Sequence of chain 1.A:
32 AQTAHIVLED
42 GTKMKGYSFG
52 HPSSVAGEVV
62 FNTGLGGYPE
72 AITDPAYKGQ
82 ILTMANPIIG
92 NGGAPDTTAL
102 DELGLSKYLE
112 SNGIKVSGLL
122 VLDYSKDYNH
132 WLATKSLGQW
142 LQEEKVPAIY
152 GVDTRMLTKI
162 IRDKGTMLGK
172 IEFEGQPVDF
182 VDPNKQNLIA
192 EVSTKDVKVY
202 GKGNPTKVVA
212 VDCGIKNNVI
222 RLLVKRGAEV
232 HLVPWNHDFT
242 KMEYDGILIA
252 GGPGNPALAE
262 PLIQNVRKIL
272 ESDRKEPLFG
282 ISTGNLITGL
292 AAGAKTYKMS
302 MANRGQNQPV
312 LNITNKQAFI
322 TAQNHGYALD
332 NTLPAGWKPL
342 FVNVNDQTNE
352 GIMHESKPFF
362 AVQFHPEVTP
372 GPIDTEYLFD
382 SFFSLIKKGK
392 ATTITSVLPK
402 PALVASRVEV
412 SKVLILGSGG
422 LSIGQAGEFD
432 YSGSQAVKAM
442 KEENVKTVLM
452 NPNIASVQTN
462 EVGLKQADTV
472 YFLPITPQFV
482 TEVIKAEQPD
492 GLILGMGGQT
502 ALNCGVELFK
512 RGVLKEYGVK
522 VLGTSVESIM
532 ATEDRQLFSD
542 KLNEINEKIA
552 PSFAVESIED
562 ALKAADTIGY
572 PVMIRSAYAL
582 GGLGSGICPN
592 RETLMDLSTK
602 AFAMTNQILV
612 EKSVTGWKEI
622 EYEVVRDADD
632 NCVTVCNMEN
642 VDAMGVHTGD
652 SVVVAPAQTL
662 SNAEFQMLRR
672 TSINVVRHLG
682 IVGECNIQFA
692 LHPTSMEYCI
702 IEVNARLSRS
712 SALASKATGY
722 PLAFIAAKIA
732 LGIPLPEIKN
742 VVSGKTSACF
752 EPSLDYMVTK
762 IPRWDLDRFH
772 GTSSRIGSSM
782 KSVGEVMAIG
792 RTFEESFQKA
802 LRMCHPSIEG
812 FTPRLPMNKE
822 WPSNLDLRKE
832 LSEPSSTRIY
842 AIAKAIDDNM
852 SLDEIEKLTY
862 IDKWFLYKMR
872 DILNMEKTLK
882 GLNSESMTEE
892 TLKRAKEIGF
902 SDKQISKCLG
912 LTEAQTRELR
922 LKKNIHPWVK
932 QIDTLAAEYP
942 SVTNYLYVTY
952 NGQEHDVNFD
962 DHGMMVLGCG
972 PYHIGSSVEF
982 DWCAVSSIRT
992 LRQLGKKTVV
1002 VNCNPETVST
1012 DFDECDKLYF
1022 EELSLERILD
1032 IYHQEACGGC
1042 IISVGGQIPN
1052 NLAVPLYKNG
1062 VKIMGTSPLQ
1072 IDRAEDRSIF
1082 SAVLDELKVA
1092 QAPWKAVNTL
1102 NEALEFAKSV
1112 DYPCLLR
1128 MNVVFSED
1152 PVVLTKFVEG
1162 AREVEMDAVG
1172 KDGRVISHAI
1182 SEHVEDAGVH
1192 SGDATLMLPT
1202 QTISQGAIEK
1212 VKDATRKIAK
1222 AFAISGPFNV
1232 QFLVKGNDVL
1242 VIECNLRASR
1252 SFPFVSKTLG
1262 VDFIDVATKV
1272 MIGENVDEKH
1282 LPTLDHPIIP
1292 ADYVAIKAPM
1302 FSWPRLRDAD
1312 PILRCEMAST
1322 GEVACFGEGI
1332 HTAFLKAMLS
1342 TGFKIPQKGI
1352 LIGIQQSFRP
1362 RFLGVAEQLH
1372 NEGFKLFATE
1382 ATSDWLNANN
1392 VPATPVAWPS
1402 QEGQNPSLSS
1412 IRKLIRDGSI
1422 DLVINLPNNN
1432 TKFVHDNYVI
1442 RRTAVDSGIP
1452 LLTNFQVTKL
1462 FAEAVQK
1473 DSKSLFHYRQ

Binding-site contacts:
Ligand atom C7 contacts residue GLN1356 of chain 1.A at 3.5 Å.
Ligand atom CD contacts residue TRP1399 of chain 1.A at 3.7 Å (hydrophobic).
Ligand atom OXT contacts residue LYS1433 of chain 1.A at 3.2 Å (salt-bridge).
Ligand atom CD contacts residue THR1383 of chain 1.A at 3.6 Å.
Ligand atom CB contacts residue TRP1399 of chain 1.A at 3.8 Å (hydrophobic).
Ligand atom C8 contacts residue PRO1428 of chain 1.A at 3.8 Å (hydrophobic).
Ligand atom O7 contacts residue ASN1438 of chain 1.A at 4.0 Å.
Ligand atom N2 contacts residue ILE1355 of chain 1.A at 3.6 Å (h-bond).
Ligand atom CG contacts residue ILE1355 of chain 1.A at 3.6 Å (hydrophobic).
Ligand atom O7 contacts residue PRO1428 of chain 1.A at 4.0 Å.
Ligand atom OE2 contacts residue THR1380 of chain 1.A at 2.4 Å (h-bond).
Ligand atom N2 contacts residue GLN1356 of chain 1.A at 3.8 Å.
Ligand atom C8 contacts residue ASN1438 of chain 1.A at 3.4 Å.
Ligand atom O contacts residue PHE1434 of chain 1.A at 3.0 Å (h-bond).
Ligand atom O contacts residue THR1432 of chain 1.A at 3.5 Å.
Ligand atom C8 contacts residue GLN1356 of chain 1.A at 3.8 Å.
Ligand atom CD contacts residue THR1380 of chain 1.A at 3.5 Å.
Ligand atom O contacts residue LYS1433 of chain 1.A at 3.1 Å (salt-bridge).
Ligand atom C8 contacts residue LEU1427 of chain 1.A at 3.5 Å (hydrophobic).
Ligand atom O7 contacts residue THR1432 of chain 1.A at 2.7 Å (h-bond).
Ligand atom C7 contacts residue THR1432 of chain 1.A at 3.7 Å.
Ligand atom O contacts residue ASN1438 of chain 1.A at 3.4 Å (h-bond).
Ligand atom C contacts residue PHE1434 of chain 1.A at 4.1 Å (hydrophobic).
Ligand atom CD contacts residue ALA1382 of chain 1.A at 3.5 Å (hydrophobic).
Ligand atom CA contacts residue ILE1355 of chain 1.A at 3.7 Å (hydrophobic).
Ligand atom OE1 contacts residue ALA1382 of chain 1.A at 3.0 Å.
Ligand atom OE2 contacts residue THR1383 of chain 1.A at 2.7 Å (h-bond).
Ligand atom O7 contacts residue GLN1356 of chain 1.A at 3.3 Å.
Ligand atom C7 contacts residue ASN1438 of chain 1.A at 3.4 Å.
Ligand atom OE1 contacts residue TRP1399 of chain 1.A at 3.4 Å.
Ligand atom C7 contacts residue ILE1355 of chain 1.A at 3.7 Å (hydrophobic).
Ligand atom CA contacts residue GLN1356 of chain 1.A at 4.0 Å.
Ligand atom C contacts residue LYS1433 of chain 1.A at 3.5 Å.
Ligand atom N2 contacts residue ASN1438 of chain 1.A at 3.4 Å (h-bond).
Ligand atom OE2 contacts residue GLU1381 of chain 1.A at 3.9 Å.
Ligand atom C8 contacts residue ILE1355 of chain 1.A at 4.0 Å (hydrophobic).
Ligand atom CG contacts residue ALA1382 of chain 1.A at 4.0 Å (hydrophobic).
Ligand atom OXT contacts residue THR1432 of chain 1.A at 4.0 Å.
Ligand atom CG contacts residue THR1383 of chain 1.A at 3.9 Å.
Ligand atom OE2 contacts residue ALA1382 of chain 1.A at 3.6 Å.

The small molecule below binds the protein below.
Small molecule (SMILES): CC(=O)N[C@@H](CCC(=O)O)C(=O)O